The small molecule below binds the protein below.
Small molecule (SMILES): CC(=O)N[C@H]1[C@@H](O[P](=O)(O)O[P](=O)(O)OC[C@H]2O[C@@H](n3ccc(=O)[nH]c3=O)[C@H](O)[C@@H]2O)O[C@H](CO)[C@H](O)[C@@H]1O

Binding-site contacts:
Ligand atom C7' contacts residue SER152 of chain 2.C at 3.2 Å.
Ligand atom O2 contacts residue ILE235 of chain 2.C at 3.5 Å.
Ligand atom N3 contacts residue TYR234 of chain 2.C at 2.6 Å (h-bond).
Ligand atom O4 contacts residue LYS222 of chain 2.C at 3.3 Å (salt-bridge).
Ligand atom O4 contacts residue TYR234 of chain 2.C at 3.5 Å (h-bond).
Ligand atom C6 contacts residue ARG308 of chain 2.C at 3.5 Å.
Ligand atom O2 contacts residue ASN236 of chain 2.C at 2.8 Å (h-bond).
Ligand atom O6' contacts residue SER112 of chain 2.C at 2.7 Å (h-bond).
Ligand atom O3' contacts residue SER152 of chain 2.C at 2.6 Å (h-bond).
Ligand atom O7' contacts residue SER153 of chain 2.C at 3.3 Å.
Ligand atom O2' contacts residue ASN236 of chain 2.C at 2.8 Å (h-bond).
Ligand atom C8' contacts residue SER152 of chain 2.C at 3.3 Å.
Ligand atom C3B contacts residue ASP311 of chain 2.C at 3.3 Å.
Ligand atom N2' contacts residue ASN204 of chain 2.C at 3.0 Å (h-bond).
Ligand atom C2 contacts residue TYR234 of chain 2.C at 3.5 Å (hydrophobic).
Ligand atom N3 contacts residue ASN236 of chain 2.C at 3.5 Å (h-bond).
Ligand atom O3B contacts residue THR241 of chain 2.C at 3.5 Å.
Ligand atom O3' contacts residue NAD1 of chain 2.K at 3.2 Å.
Ligand atom C6' contacts residue TYR175 of chain 2.C at 3.5 Å (hydrophobic).
Ligand atom O1B contacts residue ARG243 of chain 2.C at 2.8 Å (salt-bridge).
Ligand atom O2B contacts residue ARG308 of chain 2.C at 3.4 Å (salt-bridge).
Ligand atom O4B contacts residue LEU280 of chain 2.C at 3.2 Å.
Ligand atom C4' contacts residue NAD1 of chain 2.K at 2.6 Å.
Ligand atom O3' contacts residue SER151 of chain 2.C at 3.3 Å (h-bond).
Ligand atom O3A contacts residue ASN204 of chain 2.C at 3.5 Å (h-bond).
Ligand atom O3B contacts residue ASP311 of chain 2.C at 2.6 Å (salt-bridge).
Ligand atom C3' contacts residue NAD1 of chain 2.K at 3.3 Å.
Ligand atom O4' contacts residue SER151 of chain 2.C at 2.5 Å (h-bond).
Ligand atom N2' contacts residue SER152 of chain 2.C at 2.9 Å (h-bond).
Ligand atom N1 contacts residue ASN236 of chain 2.C at 3.3 Å (h-bond).
Ligand atom C4 contacts residue TYR234 of chain 2.C at 3.5 Å (hydrophobic).
Ligand atom O4' contacts residue NAD1 of chain 2.K at 2.6 Å.
Ligand atom O1B contacts residue ASN204 of chain 2.C at 3.5 Å (h-bond).
Ligand atom C2 contacts residue ASN236 of chain 2.C at 3.2 Å.
Ligand atom C8' contacts residue ARG243 of chain 2.C at 3.4 Å.
Ligand atom O4 contacts residue TRP223 of chain 2.C at 3.5 Å (h-bond).
Ligand atom O1A contacts residue ARG308 of chain 2.C at 3.2 Å (salt-bridge).
Ligand atom O4' contacts residue TYR175 of chain 2.C at 3.0 Å (h-bond).
Ligand atom O3' contacts residue TYR202 of chain 2.C at 2.9 Å (h-bond).
Ligand atom O2A contacts residue VAL219 of chain 2.C at 2.9 Å (h-bond).

Sequence of chain 2.C:
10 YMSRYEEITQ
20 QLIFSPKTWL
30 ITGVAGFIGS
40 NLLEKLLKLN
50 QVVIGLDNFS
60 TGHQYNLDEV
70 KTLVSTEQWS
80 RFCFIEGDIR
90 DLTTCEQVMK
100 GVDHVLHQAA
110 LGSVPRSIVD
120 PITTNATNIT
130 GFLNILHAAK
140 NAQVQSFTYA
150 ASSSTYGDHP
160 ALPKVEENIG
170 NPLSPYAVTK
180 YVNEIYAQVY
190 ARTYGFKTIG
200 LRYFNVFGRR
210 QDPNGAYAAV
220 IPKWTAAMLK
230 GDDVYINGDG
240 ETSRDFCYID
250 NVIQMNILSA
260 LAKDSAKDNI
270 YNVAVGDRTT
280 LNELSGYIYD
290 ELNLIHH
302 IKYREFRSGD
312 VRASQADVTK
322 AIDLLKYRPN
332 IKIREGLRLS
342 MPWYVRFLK